The small molecule below binds the protein below.
Small molecule (SMILES): CC(=O)N[C@@H]1[C@@H](O)[C@H](O)[C@@H](CO)O[C@H]1O

Binding-site contacts:
Ligand atom O5 contacts residue GLN1071 of chain 1.A at 3.8 Å.
Ligand atom C3 contacts residue ASN717 of chain 1.A at 3.8 Å.
Ligand atom C5 contacts residue LEU922 of chain 1.A at 4.0 Å (hydrophobic).
Ligand atom C2 contacts residue ASN717 of chain 1.A at 2.5 Å.
Ligand atom C1 contacts residue GLN1071 of chain 1.A at 3.7 Å.
Ligand atom C6 contacts residue GLN926 of chain 1.A at 4.4 Å.
Ligand atom C4 contacts residue ASN717 of chain 1.A at 4.2 Å.
Ligand atom N2 contacts residue ASN717 of chain 1.A at 3.0 Å (h-bond).
Ligand atom C5 contacts residue ASN717 of chain 1.A at 3.7 Å.
Ligand atom C2 contacts residue GLN1071 of chain 1.A at 4.1 Å.
Ligand atom C7 contacts residue GLN1071 of chain 1.A at 4.1 Å.
Ligand atom C1 contacts residue ASN717 of chain 1.A at 1.4 Å.
Ligand atom O7 contacts residue ASN717 of chain 1.A at 3.3 Å (h-bond).
Ligand atom O7 contacts residue GLN1071 of chain 1.A at 2.9 Å (h-bond).
Ligand atom O5 contacts residue ASN717 of chain 1.A at 2.3 Å (h-bond).
Ligand atom C7 contacts residue ASN717 of chain 1.A at 3.3 Å.
Ligand atom C1 contacts residue LEU922 of chain 1.A at 4.3 Å (hydrophobic).
Ligand atom C6 contacts residue LEU922 of chain 1.A at 4.4 Å (hydrophobic).

Sequence of chain 1.A:
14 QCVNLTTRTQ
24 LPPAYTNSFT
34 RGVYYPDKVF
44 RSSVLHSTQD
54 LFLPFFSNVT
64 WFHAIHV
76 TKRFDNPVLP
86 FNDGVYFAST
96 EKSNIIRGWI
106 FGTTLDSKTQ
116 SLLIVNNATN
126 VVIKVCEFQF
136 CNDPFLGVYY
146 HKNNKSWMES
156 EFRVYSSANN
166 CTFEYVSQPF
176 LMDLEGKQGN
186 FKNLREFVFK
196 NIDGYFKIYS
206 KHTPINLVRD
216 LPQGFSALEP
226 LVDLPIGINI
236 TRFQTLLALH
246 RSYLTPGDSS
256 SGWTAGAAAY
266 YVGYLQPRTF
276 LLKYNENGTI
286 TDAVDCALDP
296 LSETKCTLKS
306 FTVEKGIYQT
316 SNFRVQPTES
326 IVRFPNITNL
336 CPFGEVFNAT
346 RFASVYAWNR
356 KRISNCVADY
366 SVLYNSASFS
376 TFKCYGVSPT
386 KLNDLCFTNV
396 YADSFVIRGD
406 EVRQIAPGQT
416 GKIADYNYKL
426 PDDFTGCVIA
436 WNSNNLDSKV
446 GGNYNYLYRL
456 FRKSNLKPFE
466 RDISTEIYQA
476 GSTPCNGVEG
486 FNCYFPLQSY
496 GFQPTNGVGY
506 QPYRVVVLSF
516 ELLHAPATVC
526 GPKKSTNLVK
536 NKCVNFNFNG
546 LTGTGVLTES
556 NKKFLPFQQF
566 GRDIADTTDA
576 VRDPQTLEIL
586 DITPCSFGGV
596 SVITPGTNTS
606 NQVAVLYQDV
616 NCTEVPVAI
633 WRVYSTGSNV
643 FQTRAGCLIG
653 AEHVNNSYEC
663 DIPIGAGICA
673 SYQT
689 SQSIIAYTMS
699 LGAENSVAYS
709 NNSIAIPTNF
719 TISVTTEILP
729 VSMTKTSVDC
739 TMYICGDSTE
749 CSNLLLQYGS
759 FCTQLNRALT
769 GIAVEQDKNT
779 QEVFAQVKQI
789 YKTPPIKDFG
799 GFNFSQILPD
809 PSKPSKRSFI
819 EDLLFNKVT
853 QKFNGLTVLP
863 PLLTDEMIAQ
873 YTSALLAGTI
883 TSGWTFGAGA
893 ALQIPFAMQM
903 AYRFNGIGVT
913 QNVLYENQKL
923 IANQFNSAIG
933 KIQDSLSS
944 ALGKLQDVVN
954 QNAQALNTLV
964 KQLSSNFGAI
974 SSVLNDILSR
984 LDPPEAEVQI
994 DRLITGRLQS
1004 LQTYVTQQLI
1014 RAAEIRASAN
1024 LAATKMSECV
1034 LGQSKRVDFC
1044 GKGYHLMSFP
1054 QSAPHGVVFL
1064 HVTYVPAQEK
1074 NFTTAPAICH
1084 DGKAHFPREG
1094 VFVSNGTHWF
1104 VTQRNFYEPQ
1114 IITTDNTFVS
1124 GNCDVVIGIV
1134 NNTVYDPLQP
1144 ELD